The protein below binds the small molecule below.
Small molecule (SMILES): CC(=O)N[C@@H]1[C@@H](O)[C@H](O)[C@@H](CO)O[C@H]1O

Binding-site contacts:
Ligand atom C5 contacts residue ASN146 of chain 1.A at 2.6 Å.
Ligand atom C8 contacts residue ASN244 of chain 1.A at 4.2 Å.
Ligand atom O7 contacts residue ASN146 of chain 1.A at 4.4 Å.
Ligand atom O6 contacts residue LYS136 of chain 1.A at 2.9 Å (salt-bridge).
Ligand atom C8 contacts residue VAL138 of chain 1.A at 3.8 Å (hydrophobic).
Ligand atom C1 contacts residue LYS136 of chain 1.A at 3.7 Å.
Ligand atom C8 contacts residue LEU145 of chain 1.A at 3.4 Å (hydrophobic).
Ligand atom O3 contacts residue ASP95 of chain 1.A at 4.0 Å.
Ligand atom C3 contacts residue SER308 of chain 1.A at 4.0 Å.
Ligand atom O7 contacts residue VAL138 of chain 1.A at 3.5 Å.
Ligand atom O7 contacts residue PRO96 of chain 1.A at 3.5 Å.
Ligand atom C2 contacts residue ASN146 of chain 1.A at 2.7 Å.
Ligand atom C3 contacts residue ASP95 of chain 1.A at 4.4 Å.
Ligand atom O5 contacts residue LYS136 of chain 1.A at 3.4 Å.
Ligand atom C7 contacts residue ASN146 of chain 1.A at 4.1 Å.
Ligand atom C1 contacts residue SER308 of chain 1.A at 4.4 Å.
Ligand atom O3 contacts residue CYS306 of chain 1.A at 3.6 Å.
Ligand atom C3 contacts residue ASN146 of chain 1.A at 3.2 Å.
Ligand atom C2 contacts residue SER308 of chain 1.A at 4.0 Å.
Ligand atom C4 contacts residue ASN146 of chain 1.A at 3.6 Å.
Ligand atom C8 contacts residue SER308 of chain 1.A at 3.8 Å.
Ligand atom O6 contacts residue ASP95 of chain 1.A at 4.5 Å.
Ligand atom C7 contacts residue VAL138 of chain 1.A at 3.9 Å (hydrophobic).
Ligand atom O4 contacts residue VAL307 of chain 1.A at 4.3 Å.
Ligand atom C4 contacts residue VAL307 of chain 1.A at 4.4 Å (hydrophobic).
Ligand atom C4 contacts residue ASP95 of chain 1.A at 3.9 Å.
Ligand atom C6 contacts residue LYS136 of chain 1.A at 4.0 Å.
Ligand atom C5 contacts residue LYS136 of chain 1.A at 4.3 Å.
Ligand atom C7 contacts residue SER308 of chain 1.A at 3.9 Å.
Ligand atom O3 contacts residue VAL307 of chain 1.A at 4.5 Å.
Ligand atom O4 contacts residue ASP95 of chain 1.A at 3.9 Å.
Ligand atom C1 contacts residue ASN146 of chain 1.A at 1.3 Å.
Ligand atom C6 contacts residue ASN146 of chain 1.A at 3.8 Å.
Ligand atom O5 contacts residue ASN146 of chain 1.A at 2.1 Å (h-bond).
Ligand atom N2 contacts residue SER308 of chain 1.A at 3.1 Å (h-bond).
Ligand atom N2 contacts residue ASN146 of chain 1.A at 3.4 Å (h-bond).
Ligand atom C5 contacts residue VAL307 of chain 1.A at 4.1 Å (hydrophobic).
Ligand atom C2 contacts residue ASP95 of chain 1.A at 4.4 Å.
Ligand atom C3 contacts residue VAL307 of chain 1.A at 4.1 Å (hydrophobic).
Ligand atom O3 contacts residue SER308 of chain 1.A at 4.4 Å.

Sequence of chain 1.A:
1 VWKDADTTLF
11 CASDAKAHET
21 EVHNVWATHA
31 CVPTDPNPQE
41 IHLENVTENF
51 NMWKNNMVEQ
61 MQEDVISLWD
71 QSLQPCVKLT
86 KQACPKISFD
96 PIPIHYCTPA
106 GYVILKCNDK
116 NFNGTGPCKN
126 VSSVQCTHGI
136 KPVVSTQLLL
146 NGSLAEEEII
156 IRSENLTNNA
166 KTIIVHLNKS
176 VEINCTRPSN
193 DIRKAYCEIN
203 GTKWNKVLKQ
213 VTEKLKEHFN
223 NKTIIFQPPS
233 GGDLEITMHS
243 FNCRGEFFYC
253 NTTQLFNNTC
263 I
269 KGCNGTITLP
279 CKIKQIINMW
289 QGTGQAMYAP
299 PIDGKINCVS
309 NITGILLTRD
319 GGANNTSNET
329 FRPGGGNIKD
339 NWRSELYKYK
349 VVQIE